Binding-site contacts:
Ligand atom O61 contacts residue GLU53 of chain 1.G at 3.3 Å (salt-bridge).
Ligand atom C2 contacts residue GLU50 of chain 1.G at 3.6 Å.
Ligand atom C21 contacts residue ARG441 of chain 1.C at 3.9 Å.
Ligand atom C1A contacts residue PHE583 of chain 1.C at 3.3 Å (hydrophobic).
Ligand atom N1 contacts residue ARG52 of chain 1.G at 2.9 Å.
Ligand atom C4 contacts residue ARG52 of chain 1.G at 3.8 Å.
Ligand atom N3 contacts residue ARG52 of chain 1.G at 3.9 Å.
Ligand atom O4A contacts residue PHE583 of chain 1.C at 3.0 Å.
Ligand atom N11 contacts residue ARG441 of chain 1.C at 3.7 Å.
Ligand atom C5A contacts residue PHE583 of chain 1.C at 3.6 Å (hydrophobic).
Ligand atom C6 contacts residue ARG59 of chain 1.G at 3.6 Å.
Ligand atom O61 contacts residue ARG582 of chain 1.C at 3.1 Å (salt-bridge).
Ligand atom C2 contacts residue ARG52 of chain 1.G at 3.5 Å.
Ligand atom O6 contacts residue HIS33 of chain 1.G at 3.9 Å.
Ligand atom N21 contacts residue ARG441 of chain 1.C at 3.7 Å.
Ligand atom C81 contacts residue ARG582 of chain 1.C at 3.4 Å.
Ligand atom C21 contacts residue THR54 of chain 1.G at 3.2 Å.
Ligand atom N71 contacts residue ARG582 of chain 1.C at 2.9 Å.
Ligand atom N9 contacts residue ARG34 of chain 1.G at 3.7 Å.
Ligand atom C4 contacts residue ARG34 of chain 1.G at 3.8 Å.
Ligand atom O6 contacts residue ARG52 of chain 1.G at 3.4 Å.
Ligand atom N2 contacts residue GLU50 of chain 1.G at 3.4 Å (salt-bridge).
Ligand atom C61 contacts residue ARG582 of chain 1.C at 3.6 Å.
Ligand atom C6 contacts residue ARG52 of chain 1.G at 3.2 Å.
Ligand atom O6 contacts residue ARG59 of chain 1.G at 2.5 Å (salt-bridge).
Ligand atom C5 contacts residue ARG52 of chain 1.G at 3.5 Å.
Ligand atom N1 contacts residue GLU50 of chain 1.G at 2.9 Å (salt-bridge).
Ligand atom O11 contacts residue ARG52 of chain 1.G at 2.7 Å (salt-bridge).
Ligand atom O2A contacts residue GLN436 of chain 1.C at 3.1 Å.
Ligand atom N21 contacts residue THR54 of chain 1.G at 2.6 Å (h-bond).
Ligand atom N71 contacts residue ARG52 of chain 1.G at 3.2 Å (salt-bridge).
Ligand atom C6 contacts residue GLU50 of chain 1.G at 3.8 Å.
Ligand atom O11 contacts residue ARG582 of chain 1.C at 3.8 Å.
Ligand atom C51 contacts residue ARG582 of chain 1.C at 3.5 Å.
Ligand atom N2 contacts residue ARG52 of chain 1.G at 3.9 Å.
Ligand atom O6 contacts residue GLU50 of chain 1.G at 3.8 Å.
Ligand atom N11 contacts residue THR54 of chain 1.G at 3.0 Å (h-bond).
Ligand atom O2A contacts residue PHE583 of chain 1.C at 3.5 Å.
Ligand atom C8 contacts residue ARG34 of chain 1.G at 3.9 Å.
Ligand atom O61 contacts residue ARG441 of chain 1.C at 3.8 Å.

Sequence of chain 1.C:
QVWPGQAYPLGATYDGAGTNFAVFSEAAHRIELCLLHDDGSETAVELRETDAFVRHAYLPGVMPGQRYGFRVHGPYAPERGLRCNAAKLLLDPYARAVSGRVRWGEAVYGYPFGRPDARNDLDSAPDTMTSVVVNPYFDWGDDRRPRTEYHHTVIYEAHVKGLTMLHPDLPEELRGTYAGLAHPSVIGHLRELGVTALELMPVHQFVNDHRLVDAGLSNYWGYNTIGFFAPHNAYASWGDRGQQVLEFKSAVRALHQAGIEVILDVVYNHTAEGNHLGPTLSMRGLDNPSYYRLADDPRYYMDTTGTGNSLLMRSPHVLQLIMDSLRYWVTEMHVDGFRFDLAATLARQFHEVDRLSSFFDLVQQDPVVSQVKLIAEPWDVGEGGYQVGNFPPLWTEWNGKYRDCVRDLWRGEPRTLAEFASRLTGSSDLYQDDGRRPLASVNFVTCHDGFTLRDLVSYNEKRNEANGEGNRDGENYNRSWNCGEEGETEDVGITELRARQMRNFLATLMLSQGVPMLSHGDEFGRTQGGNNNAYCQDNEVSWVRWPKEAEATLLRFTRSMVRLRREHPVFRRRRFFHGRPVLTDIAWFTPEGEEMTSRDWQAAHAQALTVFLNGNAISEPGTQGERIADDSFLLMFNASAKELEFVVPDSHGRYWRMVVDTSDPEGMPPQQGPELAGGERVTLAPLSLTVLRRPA

Sequence of chain 1.G:
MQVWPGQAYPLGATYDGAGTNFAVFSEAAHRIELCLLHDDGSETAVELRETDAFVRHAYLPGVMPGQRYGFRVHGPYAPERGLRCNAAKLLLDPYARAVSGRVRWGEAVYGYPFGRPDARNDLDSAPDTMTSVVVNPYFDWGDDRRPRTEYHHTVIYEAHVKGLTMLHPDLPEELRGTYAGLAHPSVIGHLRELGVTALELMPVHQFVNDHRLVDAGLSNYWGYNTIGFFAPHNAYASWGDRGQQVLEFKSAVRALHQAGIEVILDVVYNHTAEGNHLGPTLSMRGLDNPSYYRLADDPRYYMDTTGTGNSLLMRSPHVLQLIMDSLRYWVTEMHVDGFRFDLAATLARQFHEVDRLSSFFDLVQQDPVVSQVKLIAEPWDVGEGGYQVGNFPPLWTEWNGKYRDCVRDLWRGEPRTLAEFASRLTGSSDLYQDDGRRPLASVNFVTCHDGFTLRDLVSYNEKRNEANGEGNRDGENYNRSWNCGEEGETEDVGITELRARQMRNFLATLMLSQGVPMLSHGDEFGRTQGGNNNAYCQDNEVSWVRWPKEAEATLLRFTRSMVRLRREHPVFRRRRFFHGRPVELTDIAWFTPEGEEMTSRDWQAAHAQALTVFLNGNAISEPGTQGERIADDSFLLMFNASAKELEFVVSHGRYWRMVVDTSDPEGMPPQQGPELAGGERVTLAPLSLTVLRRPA

This small molecule binds to this protein.
Small molecule (SMILES): Nc1nc2c(ncn2[C@@H]2O[C@@H]3CO[P](=O)(O)O[C@H]4[C@@H](O)[C@H](n5cnc6c(=O)[nH]c(N)nc65)O[C@@H]4CO[P](=O)(O)O[C@H]3[C@H]2O)c(=O)[nH]1